This small molecule binds to this protein.
Small molecule (SMILES): NCCCBr

Sequence of chain 1.J:
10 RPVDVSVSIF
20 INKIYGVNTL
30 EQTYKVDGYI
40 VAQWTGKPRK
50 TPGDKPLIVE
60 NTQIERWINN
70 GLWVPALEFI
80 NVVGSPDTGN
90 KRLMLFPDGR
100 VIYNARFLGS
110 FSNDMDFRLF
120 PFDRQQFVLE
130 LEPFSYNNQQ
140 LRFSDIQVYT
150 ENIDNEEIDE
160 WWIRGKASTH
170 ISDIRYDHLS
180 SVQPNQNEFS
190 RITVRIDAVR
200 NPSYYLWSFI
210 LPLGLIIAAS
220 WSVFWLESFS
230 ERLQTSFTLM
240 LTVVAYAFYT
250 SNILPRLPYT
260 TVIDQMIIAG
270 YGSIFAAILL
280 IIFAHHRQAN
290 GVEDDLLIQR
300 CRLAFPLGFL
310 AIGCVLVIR

Binding-site contacts:
Ligand atom BR contacts residue GLU77 of chain 1.F at 3.7 Å.
Ligand atom BR contacts residue LEU76 of chain 1.F at 4.4 Å.
Ligand atom BR contacts residue ASN89 of chain 1.J at 3.5 Å.
Ligand atom BR contacts residue PHE78 of chain 1.F at 3.6 Å.
Ligand atom BR contacts residue PRO85 of chain 1.F at 4.2 Å.

Sequence of chain 1.F:
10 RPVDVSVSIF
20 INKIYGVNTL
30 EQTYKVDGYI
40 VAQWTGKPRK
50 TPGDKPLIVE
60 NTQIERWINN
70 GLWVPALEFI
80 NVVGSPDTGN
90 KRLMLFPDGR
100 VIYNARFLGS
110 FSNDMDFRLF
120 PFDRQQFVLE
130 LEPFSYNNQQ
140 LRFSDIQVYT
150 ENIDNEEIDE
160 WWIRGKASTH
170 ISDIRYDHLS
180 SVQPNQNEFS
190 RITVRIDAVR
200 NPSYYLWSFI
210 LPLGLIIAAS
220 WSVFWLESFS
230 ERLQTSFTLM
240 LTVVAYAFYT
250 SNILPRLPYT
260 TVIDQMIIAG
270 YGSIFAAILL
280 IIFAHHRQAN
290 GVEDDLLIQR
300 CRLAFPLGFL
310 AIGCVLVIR